Sequence of chain 1.C:
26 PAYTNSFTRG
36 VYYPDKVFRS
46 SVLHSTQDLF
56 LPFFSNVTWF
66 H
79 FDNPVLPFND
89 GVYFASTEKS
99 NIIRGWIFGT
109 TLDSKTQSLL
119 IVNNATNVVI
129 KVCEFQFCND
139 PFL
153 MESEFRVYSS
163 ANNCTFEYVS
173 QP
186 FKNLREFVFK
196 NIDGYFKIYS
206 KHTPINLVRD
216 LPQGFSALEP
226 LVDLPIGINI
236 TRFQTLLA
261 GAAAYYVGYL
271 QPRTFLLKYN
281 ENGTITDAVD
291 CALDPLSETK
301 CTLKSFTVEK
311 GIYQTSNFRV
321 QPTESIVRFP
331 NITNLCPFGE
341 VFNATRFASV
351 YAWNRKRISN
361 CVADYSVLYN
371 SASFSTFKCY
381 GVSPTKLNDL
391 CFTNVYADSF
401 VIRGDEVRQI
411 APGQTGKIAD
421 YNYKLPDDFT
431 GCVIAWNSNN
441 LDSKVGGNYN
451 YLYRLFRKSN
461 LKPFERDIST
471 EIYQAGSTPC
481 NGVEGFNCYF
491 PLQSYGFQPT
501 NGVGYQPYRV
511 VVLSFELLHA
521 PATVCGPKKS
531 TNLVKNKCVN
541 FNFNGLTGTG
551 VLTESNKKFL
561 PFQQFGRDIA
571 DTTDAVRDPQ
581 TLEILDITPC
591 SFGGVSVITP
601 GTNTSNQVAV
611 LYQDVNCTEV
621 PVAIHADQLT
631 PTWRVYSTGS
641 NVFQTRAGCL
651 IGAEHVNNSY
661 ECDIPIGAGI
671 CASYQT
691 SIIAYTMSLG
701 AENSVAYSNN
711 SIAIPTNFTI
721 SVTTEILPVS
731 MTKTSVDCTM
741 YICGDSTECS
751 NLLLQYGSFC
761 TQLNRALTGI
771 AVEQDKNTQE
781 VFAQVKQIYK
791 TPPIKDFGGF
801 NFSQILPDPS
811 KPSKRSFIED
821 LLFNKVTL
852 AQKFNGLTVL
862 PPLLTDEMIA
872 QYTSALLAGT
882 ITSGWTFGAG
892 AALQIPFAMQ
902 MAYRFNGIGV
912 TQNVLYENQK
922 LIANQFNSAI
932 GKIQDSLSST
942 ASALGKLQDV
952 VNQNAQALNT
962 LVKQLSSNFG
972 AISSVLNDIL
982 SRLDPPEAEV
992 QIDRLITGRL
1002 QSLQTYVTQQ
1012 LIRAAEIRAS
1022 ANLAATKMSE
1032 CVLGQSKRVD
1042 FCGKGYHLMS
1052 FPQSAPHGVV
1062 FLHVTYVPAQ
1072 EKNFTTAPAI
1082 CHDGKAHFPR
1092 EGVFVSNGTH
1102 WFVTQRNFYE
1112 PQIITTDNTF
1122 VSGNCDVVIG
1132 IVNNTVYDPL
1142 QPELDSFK

Sequence of chain 1.B:
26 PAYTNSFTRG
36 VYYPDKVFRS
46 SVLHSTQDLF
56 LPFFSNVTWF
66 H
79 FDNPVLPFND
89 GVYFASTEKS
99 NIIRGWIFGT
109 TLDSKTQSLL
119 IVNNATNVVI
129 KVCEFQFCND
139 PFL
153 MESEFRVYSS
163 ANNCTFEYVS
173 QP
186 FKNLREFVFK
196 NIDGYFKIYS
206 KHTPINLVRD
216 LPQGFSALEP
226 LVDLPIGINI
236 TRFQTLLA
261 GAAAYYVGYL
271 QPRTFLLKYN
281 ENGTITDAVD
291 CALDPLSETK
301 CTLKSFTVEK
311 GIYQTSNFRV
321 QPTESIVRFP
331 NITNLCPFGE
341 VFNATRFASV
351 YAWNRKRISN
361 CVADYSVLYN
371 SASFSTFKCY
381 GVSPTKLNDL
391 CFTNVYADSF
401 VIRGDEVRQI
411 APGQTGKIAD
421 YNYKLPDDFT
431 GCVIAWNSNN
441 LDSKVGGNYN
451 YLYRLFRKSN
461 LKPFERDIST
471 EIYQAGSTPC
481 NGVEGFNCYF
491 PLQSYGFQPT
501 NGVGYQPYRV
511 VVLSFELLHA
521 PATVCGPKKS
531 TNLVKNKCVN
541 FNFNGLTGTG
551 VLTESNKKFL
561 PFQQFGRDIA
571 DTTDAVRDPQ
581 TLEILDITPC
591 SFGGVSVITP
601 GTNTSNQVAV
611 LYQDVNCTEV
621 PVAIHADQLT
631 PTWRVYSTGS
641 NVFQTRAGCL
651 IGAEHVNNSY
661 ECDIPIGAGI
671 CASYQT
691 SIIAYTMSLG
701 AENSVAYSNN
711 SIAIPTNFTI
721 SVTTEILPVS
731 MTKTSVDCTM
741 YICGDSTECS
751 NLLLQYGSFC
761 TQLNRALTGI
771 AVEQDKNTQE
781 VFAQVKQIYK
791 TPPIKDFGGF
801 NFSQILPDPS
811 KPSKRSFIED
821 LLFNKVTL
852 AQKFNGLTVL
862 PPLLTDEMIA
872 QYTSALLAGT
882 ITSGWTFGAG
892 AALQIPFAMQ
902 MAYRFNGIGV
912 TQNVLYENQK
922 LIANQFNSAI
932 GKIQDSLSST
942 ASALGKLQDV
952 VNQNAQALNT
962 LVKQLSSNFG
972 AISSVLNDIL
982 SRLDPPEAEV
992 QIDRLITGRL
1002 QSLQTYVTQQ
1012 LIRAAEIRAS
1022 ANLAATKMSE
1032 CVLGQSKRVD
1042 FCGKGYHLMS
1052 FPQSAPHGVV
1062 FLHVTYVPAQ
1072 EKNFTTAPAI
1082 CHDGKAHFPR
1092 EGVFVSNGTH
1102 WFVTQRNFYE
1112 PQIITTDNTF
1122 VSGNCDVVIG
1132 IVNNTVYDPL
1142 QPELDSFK

The protein below binds the small molecule below.
Small molecule (SMILES): CC(=O)N[C@@H]1[C@@H](O)[C@H](O)[C@@H](CO)O[C@H]1O

Binding-site contacts:
Ligand atom C5 contacts residue ASN709 of chain 1.B at 3.5 Å.
Ligand atom O7 contacts residue ASP796 of chain 1.C at 4.1 Å.
Ligand atom C1 contacts residue ASN709 of chain 1.B at 1.4 Å.
Ligand atom C8 contacts residue ASN709 of chain 1.B at 4.0 Å.
Ligand atom C4 contacts residue ASN709 of chain 1.B at 4.2 Å.
Ligand atom C6 contacts residue ASN709 of chain 1.B at 4.5 Å.
Ligand atom O7 contacts residue ILE1130 of chain 1.B at 4.0 Å.
Ligand atom N2 contacts residue ASN709 of chain 1.B at 3.3 Å (h-bond).
Ligand atom O6 contacts residue ASN709 of chain 1.B at 4.2 Å.
Ligand atom N2 contacts residue ASP796 of chain 1.C at 4.4 Å.
Ligand atom O5 contacts residue ASN709 of chain 1.B at 2.2 Å (h-bond).
Ligand atom C7 contacts residue ASN709 of chain 1.B at 4.4 Å.
Ligand atom C2 contacts residue ASN709 of chain 1.B at 2.7 Å.
Ligand atom C7 contacts residue ASP796 of chain 1.C at 4.2 Å.
Ligand atom C3 contacts residue ASN709 of chain 1.B at 3.9 Å.